Sequence of chain 1.A:
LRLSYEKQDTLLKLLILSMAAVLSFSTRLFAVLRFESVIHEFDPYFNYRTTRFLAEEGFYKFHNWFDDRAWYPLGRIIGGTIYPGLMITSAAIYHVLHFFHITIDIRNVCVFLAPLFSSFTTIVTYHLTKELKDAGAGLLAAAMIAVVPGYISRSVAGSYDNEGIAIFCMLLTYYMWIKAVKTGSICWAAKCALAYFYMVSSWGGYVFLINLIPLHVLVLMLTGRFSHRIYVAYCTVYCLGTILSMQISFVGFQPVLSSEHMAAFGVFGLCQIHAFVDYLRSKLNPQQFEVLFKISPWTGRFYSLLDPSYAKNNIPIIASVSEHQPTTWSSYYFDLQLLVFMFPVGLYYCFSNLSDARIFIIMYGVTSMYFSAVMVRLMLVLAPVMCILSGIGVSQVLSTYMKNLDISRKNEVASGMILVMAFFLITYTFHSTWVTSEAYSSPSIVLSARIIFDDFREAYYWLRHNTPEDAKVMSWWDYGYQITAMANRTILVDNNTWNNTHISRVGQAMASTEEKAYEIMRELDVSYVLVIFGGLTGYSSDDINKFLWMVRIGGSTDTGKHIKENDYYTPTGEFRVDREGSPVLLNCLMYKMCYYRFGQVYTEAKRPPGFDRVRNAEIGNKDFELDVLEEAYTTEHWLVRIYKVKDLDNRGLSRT

Binding-site contacts:
Ligand atom C5 contacts residue VAL300 of chain 1.E at 3.7 Å (hydrophobic).
Ligand atom C6 contacts residue LEU305 of chain 1.E at 3.6 Å (hydrophobic).
Ligand atom N2 contacts residue ASN299 of chain 1.E at 2.9 Å (h-bond).
Ligand atom C5 contacts residue ASN299 of chain 1.E at 3.7 Å.
Ligand atom O5 contacts residue VAL300 of chain 1.E at 3.1 Å (h-bond).
Ligand atom C8 contacts residue LEU305 of chain 1.E at 3.7 Å (hydrophobic).
Ligand atom C1 contacts residue ASN299 of chain 1.E at 1.4 Å.
Ligand atom C8 contacts residue SER303 of chain 1.E at 3.7 Å.
Ligand atom O7 contacts residue LEU305 of chain 1.E at 3.3 Å.
Ligand atom O6 contacts residue GLU315 of chain 1.E at 2.3 Å (salt-bridge).
Ligand atom C2 contacts residue HIS304 of chain 1.E at 3.9 Å.
Ligand atom O6 contacts residue VAL300 of chain 1.E at 2.3 Å (h-bond).
Ligand atom C8 contacts residue MET314 of chain 1.E at 3.8 Å (hydrophobic).
Ligand atom O5 contacts residue ASN299 of chain 1.E at 2.4 Å (h-bond).
Ligand atom C6 contacts residue LEU306 of chain 1.E at 3.9 Å (hydrophobic).
Ligand atom C2 contacts residue ASN299 of chain 1.E at 2.4 Å.
Ligand atom C6 contacts residue VAL300 of chain 1.E at 3.3 Å (hydrophobic).
Ligand atom O4 contacts residue SER303 of chain 1.E at 3.8 Å.
Ligand atom C3 contacts residue ASN299 of chain 1.E at 3.8 Å.
Ligand atom O6 contacts residue SER301 of chain 1.E at 3.7 Å.
Ligand atom N2 contacts residue SER303 of chain 1.E at 3.1 Å (h-bond).
Ligand atom C1 contacts residue HIS304 of chain 1.E at 3.7 Å.
Ligand atom C6 contacts residue SER303 of chain 1.E at 3.3 Å.
Ligand atom O6 contacts residue SER303 of chain 1.E at 2.9 Å (h-bond).
Ligand atom O5 contacts residue TYR292 of chain 1.E at 3.9 Å.
Ligand atom O3 contacts residue LEU305 of chain 1.E at 3.0 Å.
Ligand atom C7 contacts residue ASN299 of chain 1.E at 3.7 Å.
Ligand atom C7 contacts residue LEU305 of chain 1.E at 3.3 Å (hydrophobic).
Ligand atom C8 contacts residue ILE501 of chain 1.A at 3.5 Å (hydrophobic).
Ligand atom O5 contacts residue HIS304 of chain 1.E at 3.2 Å.
Ligand atom O2 contacts residue HIS304 of chain 1.E at 3.4 Å.
Ligand atom C7 contacts residue SER303 of chain 1.E at 3.9 Å.
Ligand atom C6 contacts residue GLU315 of chain 1.E at 3.6 Å.
Ligand atom C8 contacts residue SER301 of chain 1.E at 3.8 Å.
Ligand atom C6 contacts residue TYR292 of chain 1.E at 3.6 Å (hydrophobic).
Ligand atom N2 contacts residue LEU305 of chain 1.E at 3.7 Å.
Ligand atom C8 contacts residue VAL291 of chain 1.E at 3.6 Å (hydrophobic).
Ligand atom O4 contacts residue HIS304 of chain 1.E at 3.7 Å.
Ligand atom C3 contacts residue SER303 of chain 1.E at 3.3 Å.
Ligand atom C4 contacts residue SER303 of chain 1.E at 4.0 Å.

Sequence of chain 1.E:
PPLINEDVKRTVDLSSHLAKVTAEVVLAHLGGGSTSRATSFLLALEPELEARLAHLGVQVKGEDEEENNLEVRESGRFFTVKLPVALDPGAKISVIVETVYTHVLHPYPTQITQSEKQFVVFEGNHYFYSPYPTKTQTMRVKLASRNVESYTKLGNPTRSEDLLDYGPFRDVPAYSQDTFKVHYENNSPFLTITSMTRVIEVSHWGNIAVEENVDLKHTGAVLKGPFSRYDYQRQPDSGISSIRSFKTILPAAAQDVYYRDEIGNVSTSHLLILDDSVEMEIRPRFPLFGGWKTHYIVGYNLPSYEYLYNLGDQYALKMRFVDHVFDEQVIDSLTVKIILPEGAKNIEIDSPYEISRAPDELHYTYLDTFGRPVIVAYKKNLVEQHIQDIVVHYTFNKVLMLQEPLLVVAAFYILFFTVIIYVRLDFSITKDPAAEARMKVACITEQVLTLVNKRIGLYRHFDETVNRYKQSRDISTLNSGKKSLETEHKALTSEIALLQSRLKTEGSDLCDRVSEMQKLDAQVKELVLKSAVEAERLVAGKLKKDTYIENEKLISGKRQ

The protein below binds the small molecule below.
Small molecule (SMILES): CC(=O)N[C@H]1[C@H](O[C@H]2[C@H](O)[C@@H](NC(C)=O)CO[C@@H]2CO)O[C@H](CO)[C@@H](O[C@@H]2O[C@H](CO[C@H]3O[C@H](CO[C@H]4O[C@H](CO)[C@@H](O)[C@H](O)[C@@H]4O)[C@@H](O)[C@H](O[C@H]4O[C@H](CO)[C@@H](O)[C@H](O)[C@@H]4O)[C@@H]3O)[C@@H](O)[C@H](O[C@H]3O[C@H](CO)[C@@H](O)[C@H](O)[C@@H]3O[C@H]3O[C@H](CO)[C@@H](O)[C@H](O)[C@@H]3O)[C@@H]2O)[C@@H]1O